The small molecule below binds the protein below.
Small molecule (SMILES): CC(=O)N[C@@H]1[C@@H](O)[C@H](O)[C@@H](CO)O[C@H]1O

Binding-site contacts:
Ligand atom C8 contacts residue ASN310 of chain 1.B at 3.5 Å.
Ligand atom C3 contacts residue ASN310 of chain 1.B at 3.6 Å.
Ligand atom C4 contacts residue ASN310 of chain 1.B at 4.3 Å.
Ligand atom O3 contacts residue ASN310 of chain 1.B at 2.9 Å (h-bond).
Ligand atom C8 contacts residue THR312 of chain 1.B at 4.0 Å.
Ligand atom C2 contacts residue ASN310 of chain 1.B at 2.5 Å.
Ligand atom C1 contacts residue ASN310 of chain 1.B at 1.4 Å.
Ligand atom C5 contacts residue ASN310 of chain 1.B at 3.6 Å.
Ligand atom C7 contacts residue ASN310 of chain 1.B at 4.1 Å.
Ligand atom N2 contacts residue ASN310 of chain 1.B at 3.3 Å (h-bond).
Ligand atom O5 contacts residue ASN310 of chain 1.B at 2.4 Å (h-bond).

Sequence of chain 1.B:
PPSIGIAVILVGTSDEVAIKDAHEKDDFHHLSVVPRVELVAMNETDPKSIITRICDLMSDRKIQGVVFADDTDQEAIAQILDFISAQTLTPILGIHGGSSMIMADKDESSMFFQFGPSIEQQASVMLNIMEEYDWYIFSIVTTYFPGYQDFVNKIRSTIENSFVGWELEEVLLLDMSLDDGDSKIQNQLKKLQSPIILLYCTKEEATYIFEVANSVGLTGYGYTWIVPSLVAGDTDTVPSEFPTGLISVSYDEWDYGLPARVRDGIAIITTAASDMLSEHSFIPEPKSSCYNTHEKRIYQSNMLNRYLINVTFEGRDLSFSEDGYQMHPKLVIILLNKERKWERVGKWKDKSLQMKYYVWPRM